This small molecule binds to this protein.
Small molecule (SMILES): O=S(=O)(CCNCCCO)c1ccc(Nc2nc(OCC3CCCCC3)c3nc[nH]c3n2)cc1

Sequence of chain 1.C:
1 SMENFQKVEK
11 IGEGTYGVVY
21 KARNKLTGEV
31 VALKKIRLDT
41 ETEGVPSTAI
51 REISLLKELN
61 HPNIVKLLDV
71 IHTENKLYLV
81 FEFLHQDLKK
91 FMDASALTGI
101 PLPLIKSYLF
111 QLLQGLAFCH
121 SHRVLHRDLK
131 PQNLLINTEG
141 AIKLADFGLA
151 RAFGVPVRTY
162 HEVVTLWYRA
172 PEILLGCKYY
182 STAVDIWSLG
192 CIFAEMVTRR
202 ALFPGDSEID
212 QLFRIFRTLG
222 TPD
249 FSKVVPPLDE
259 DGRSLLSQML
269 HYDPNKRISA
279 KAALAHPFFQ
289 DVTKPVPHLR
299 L

Binding-site contacts:
Ligand atom C20 contacts residue ILE11 of chain 1.C at 3.3 Å (hydrophobic).
Ligand atom N2 contacts residue LEU84 of chain 1.C at 2.6 Å (h-bond).
Ligand atom C17 contacts residue GLN86 of chain 1.C at 3.6 Å.
Ligand atom C18 contacts residue GLN86 of chain 1.C at 3.4 Å.
Ligand atom C12 contacts residue GLU13 of chain 1.C at 3.6 Å.
Ligand atom N9 contacts residue PHE81 of chain 1.C at 3.7 Å.
Ligand atom O2 contacts residue LYS90 of chain 1.C at 3.4 Å.
Ligand atom O3 contacts residue LYS90 of chain 1.C at 3.8 Å.
Ligand atom C18 contacts residue HIS85 of chain 1.C at 2.9 Å.
Ligand atom C2 contacts residue LEU84 of chain 1.C at 3.6 Å (hydrophobic).
Ligand atom C4 contacts residue ALA32 of chain 1.C at 3.3 Å (hydrophobic).
Ligand atom C12 contacts residue GLY14 of chain 1.C at 3.5 Å.
Ligand atom C8 contacts residue VAL65 of chain 1.C at 3.6 Å (hydrophobic).
Ligand atom C24 contacts residue ASP87 of chain 1.C at 3.8 Å.
Ligand atom C17 contacts residue HIS85 of chain 1.C at 3.0 Å.
Ligand atom C5 contacts residue LEU135 of chain 1.C at 3.5 Å (hydrophobic).
Ligand atom C21 contacts residue ILE11 of chain 1.C at 3.2 Å (hydrophobic).
Ligand atom C8 contacts residue PHE81 of chain 1.C at 3.3 Å (hydrophobic).
Ligand atom N3 contacts residue ALA32 of chain 1.C at 3.7 Å.
Ligand atom O4 contacts residue LYS90 of chain 1.C at 3.3 Å (salt-bridge).
Ligand atom N9 contacts residue GLU82 of chain 1.C at 2.8 Å (salt-bridge).
Ligand atom C8 contacts residue GLU82 of chain 1.C at 3.8 Å.
Ligand atom N9 contacts residue ALA32 of chain 1.C at 3.2 Å.
Ligand atom C9 contacts residue VAL19 of chain 1.C at 3.8 Å (hydrophobic).
Ligand atom N3 contacts residue LEU84 of chain 1.C at 3.4 Å (h-bond).
Ligand atom O4 contacts residue LYS89 of chain 1.C at 3.7 Å.
Ligand atom C14 contacts residue ASN133 of chain 1.C at 3.6 Å.
Ligand atom C4 contacts residue LEU135 of chain 1.C at 3.6 Å (hydrophobic).
Ligand atom C25 contacts residue ASP87 of chain 1.C at 3.4 Å.
Ligand atom O3 contacts residue ASP87 of chain 1.C at 3.0 Å (salt-bridge).
Ligand atom O4 contacts residue ASP87 of chain 1.C at 2.8 Å (salt-bridge).
Ligand atom N6 contacts residue ASP87 of chain 1.C at 3.2 Å (salt-bridge).
Ligand atom C8 contacts residue ALA32 of chain 1.C at 3.8 Å (hydrophobic).
Ligand atom C13 contacts residue GLY14 of chain 1.C at 3.7 Å.
Ligand atom C4 contacts residue GLU82 of chain 1.C at 3.8 Å.
Ligand atom C17 contacts residue LEU84 of chain 1.C at 3.0 Å (hydrophobic).
Ligand atom C20 contacts residue ASP87 of chain 1.C at 3.8 Å.
Ligand atom C6 contacts residue LEU135 of chain 1.C at 3.8 Å (hydrophobic).
Ligand atom C16 contacts residue LEU84 of chain 1.C at 3.2 Å (hydrophobic).
Ligand atom N1 contacts residue LEU135 of chain 1.C at 3.5 Å.